Binding-site contacts:
Ligand atom O2A contacts residue THR173 of chain 1.B at 3.2 Å (h-bond).
Ligand atom O3G contacts residue GLY40 of chain 1.B at 3.8 Å.
Ligand atom C4' contacts residue GLN39 of chain 1.B at 3.4 Å.
Ligand atom O1B contacts residue PHE42 of chain 1.B at 2.8 Å (h-bond).
Ligand atom PG contacts residue SER41 of chain 1.B at 3.3 Å.
Ligand atom O2A contacts residue LYS63 of chain 1.B at 2.3 Å (salt-bridge).
Ligand atom N7 contacts residue LYS63 of chain 1.B at 3.2 Å.
Ligand atom C8 contacts residue VAL45 of chain 1.B at 3.4 Å (hydrophobic).
Ligand atom O2B contacts residue LYS179 of chain 1.B at 2.4 Å (salt-bridge).
Ligand atom O1B contacts residue SER41 of chain 1.B at 3.0 Å (h-bond).
Ligand atom N1 contacts residue ASP111 of chain 1.B at 3.4 Å (salt-bridge).
Ligand atom C4' contacts residue GLY40 of chain 1.B at 3.5 Å.
Ligand atom O3A contacts residue GLY40 of chain 1.B at 3.4 Å.
Ligand atom N9 contacts residue VAL45 of chain 1.B at 3.5 Å.
Ligand atom N6 contacts residue VAL94 of chain 1.B at 3.6 Å.
Ligand atom PB contacts residue LYS179 of chain 1.B at 3.4 Å.
Ligand atom PG contacts residue LYS158 of chain 1.B at 3.6 Å.
Ligand atom O3G contacts residue LYS158 of chain 1.B at 3.5 Å.
Ligand atom C8 contacts residue LYS63 of chain 1.B at 3.4 Å.
Ligand atom N3B contacts residue LYS179 of chain 1.B at 3.2 Å (salt-bridge).
Ligand atom O2B contacts residue LYS63 of chain 1.B at 3.3 Å (salt-bridge).
Ligand atom N7 contacts residue THR173 of chain 1.B at 3.3 Å.
Ligand atom PA contacts residue THR173 of chain 1.B at 3.6 Å.
Ligand atom O3G contacts residue SER41 of chain 1.B at 3.2 Å (h-bond).
Ligand atom O2G contacts residue LYS158 of chain 1.B at 2.6 Å (salt-bridge).
Ligand atom C2 contacts residue LEU113 of chain 1.B at 3.7 Å (hydrophobic).
Ligand atom O1A contacts residue THR173 of chain 1.B at 3.5 Å (h-bond).
Ligand atom O4' contacts residue VAL45 of chain 1.B at 3.1 Å.
Ligand atom C6 contacts residue ASP111 of chain 1.B at 3.6 Å.
Ligand atom C2' contacts residue GLU160 of chain 1.B at 3.7 Å.
Ligand atom PA contacts residue LYS63 of chain 1.B at 3.6 Å.
Ligand atom O1G contacts residue SER41 of chain 1.B at 2.2 Å (h-bond).
Ligand atom C3' contacts residue GLU160 of chain 1.B at 3.5 Å.
Ligand atom O4' contacts residue GLY38 of chain 1.B at 3.6 Å.
Ligand atom N6 contacts residue ASP111 of chain 1.B at 3.0 Å (salt-bridge).
Ligand atom C5' contacts residue GLY40 of chain 1.B at 3.3 Å.
Ligand atom O4' contacts residue GLN39 of chain 1.B at 3.4 Å (h-bond).
Ligand atom C8 contacts residue THR173 of chain 1.B at 3.4 Å.
Ligand atom N1 contacts residue LEU113 of chain 1.B at 3.4 Å (h-bond).
Ligand atom O1G contacts residue PHE42 of chain 1.B at 3.2 Å.

Sequence of chain 1.B:
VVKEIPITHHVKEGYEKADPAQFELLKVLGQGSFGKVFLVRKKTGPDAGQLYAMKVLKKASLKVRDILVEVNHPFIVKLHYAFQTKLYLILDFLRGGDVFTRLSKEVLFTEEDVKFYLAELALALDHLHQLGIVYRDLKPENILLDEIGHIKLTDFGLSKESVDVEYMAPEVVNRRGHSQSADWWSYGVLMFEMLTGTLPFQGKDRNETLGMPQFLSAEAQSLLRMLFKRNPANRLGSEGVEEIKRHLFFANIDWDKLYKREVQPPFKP

This protein binds this small molecule.
Small molecule (SMILES): Nc1ncnc2c1ncn2[C@@H]1O[C@H](CO[P](=O)(O)O[P](=O)(O)NP(=O)(O)O)[C@@H](O)[C@H]1O